Sequence of chain 1.D:
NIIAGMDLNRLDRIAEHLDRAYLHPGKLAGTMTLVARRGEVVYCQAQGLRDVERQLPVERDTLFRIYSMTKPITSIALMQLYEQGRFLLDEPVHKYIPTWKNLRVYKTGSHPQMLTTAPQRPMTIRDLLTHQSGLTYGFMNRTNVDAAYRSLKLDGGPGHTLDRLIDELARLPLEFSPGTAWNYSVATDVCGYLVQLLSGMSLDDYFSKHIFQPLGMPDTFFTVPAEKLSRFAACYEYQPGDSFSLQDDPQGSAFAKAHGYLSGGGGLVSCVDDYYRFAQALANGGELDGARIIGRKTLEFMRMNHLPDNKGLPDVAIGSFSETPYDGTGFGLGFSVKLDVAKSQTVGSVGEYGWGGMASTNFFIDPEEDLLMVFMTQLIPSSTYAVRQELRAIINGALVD

The small molecule below binds the protein below.
Small molecule (SMILES): CCCCCC[P](=O)(O)OC

Binding-site contacts:
Ligand atom P contacts residue MET385 of chain 1.D at 4.0 Å.
Ligand atom C7 contacts residue GLY384 of chain 1.D at 4.3 Å.
Ligand atom C2 contacts residue SER95 of chain 1.D at 3.0 Å.
Ligand atom P contacts residue LYS98 of chain 1.D at 4.3 Å.
Ligand atom O1 contacts residue MET385 of chain 1.D at 4.1 Å.
Ligand atom C2 contacts residue GLY292 of chain 1.D at 3.8 Å.
Ligand atom C6 contacts residue ASP182 of chain 1.D at 4.3 Å.
Ligand atom C1 contacts residue PHE166 of chain 1.D at 4.1 Å (hydrophobic).
Ligand atom O1 contacts residue TYR211 of chain 1.D at 3.3 Å.
Ligand atom C7 contacts residue TYR211 of chain 1.D at 3.6 Å (hydrophobic).
Ligand atom P contacts residue TYR211 of chain 1.D at 3.8 Å.
Ligand atom C1 contacts residue TYR164 of chain 1.D at 3.9 Å (hydrophobic).
Ligand atom C2 contacts residue MET385 of chain 1.D at 4.1 Å (hydrophobic).
Ligand atom C5 contacts residue MET385 of chain 1.D at 4.0 Å (hydrophobic).
Ligand atom C2 contacts residue TYR164 of chain 1.D at 3.7 Å (hydrophobic).
Ligand atom C1 contacts residue MET385 of chain 1.D at 3.6 Å (hydrophobic).
Ligand atom C4 contacts residue MET385 of chain 1.D at 3.0 Å (hydrophobic).
Ligand atom C5 contacts residue PHE166 of chain 1.D at 4.4 Å (hydrophobic).
Ligand atom C3 contacts residue MET385 of chain 1.D at 3.5 Å (hydrophobic).
Ligand atom C1 contacts residue LYS98 of chain 1.D at 4.2 Å.
Ligand atom O1 contacts residue SER95 of chain 1.D at 2.5 Å (h-bond).
Ligand atom C3 contacts residue TYR164 of chain 1.D at 4.4 Å (hydrophobic).
Ligand atom C5 contacts residue ASP182 of chain 1.D at 4.0 Å.
Ligand atom C4 contacts residue PHE166 of chain 1.D at 3.7 Å (hydrophobic).
Ligand atom O2 contacts residue SER95 of chain 1.D at 2.5 Å (h-bond).
Ligand atom C7 contacts residue MET385 of chain 1.D at 4.0 Å (hydrophobic).
Ligand atom P contacts residue SER95 of chain 1.D at 1.6 Å.
Ligand atom C4 contacts residue TYR164 of chain 1.D at 4.4 Å (hydrophobic).
Ligand atom C2 contacts residue GLY293 of chain 1.D at 3.9 Å.
Ligand atom O2 contacts residue TYR94 of chain 1.D at 3.3 Å.
Ligand atom C7 contacts residue GLY383 of chain 1.D at 4.0 Å.
Ligand atom O2 contacts residue MET385 of chain 1.D at 2.8 Å (h-bond).
Ligand atom O2 contacts residue GLY384 of chain 1.D at 3.6 Å.
Ligand atom C6 contacts residue PHE166 of chain 1.D at 4.3 Å (hydrophobic).
Ligand atom C2 contacts residue LYS98 of chain 1.D at 4.1 Å.
Ligand atom C3 contacts residue TYR94 of chain 1.D at 4.0 Å (hydrophobic).
Ligand atom C3 contacts residue GLY293 of chain 1.D at 4.1 Å.
Ligand atom C6 contacts residue MET385 of chain 1.D at 3.8 Å (hydrophobic).
Ligand atom C1 contacts residue SER95 of chain 1.D at 2.6 Å.
Ligand atom C7 contacts residue SER95 of chain 1.D at 3.2 Å.